Sequence of chain 1.N:
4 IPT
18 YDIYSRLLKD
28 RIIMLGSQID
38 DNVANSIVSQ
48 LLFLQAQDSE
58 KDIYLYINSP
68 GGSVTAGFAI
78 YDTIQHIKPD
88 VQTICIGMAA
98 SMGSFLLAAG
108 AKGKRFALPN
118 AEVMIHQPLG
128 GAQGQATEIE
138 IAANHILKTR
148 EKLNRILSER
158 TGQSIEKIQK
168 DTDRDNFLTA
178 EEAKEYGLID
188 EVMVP

Sequence of chain 1.M:
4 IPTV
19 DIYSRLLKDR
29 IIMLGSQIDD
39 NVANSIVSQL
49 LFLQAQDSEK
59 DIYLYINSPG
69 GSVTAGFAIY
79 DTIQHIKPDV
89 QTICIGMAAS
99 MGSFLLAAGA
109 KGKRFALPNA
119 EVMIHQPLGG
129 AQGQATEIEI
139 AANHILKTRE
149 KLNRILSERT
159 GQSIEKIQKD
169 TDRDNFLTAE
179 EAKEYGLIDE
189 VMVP

A protein and the small-molecule ligand that binds it are described below.
Small molecule (SMILES): C[C@@H]1C[C@H]2C(=O)OC[C@H](NC(=O)[C@H](Cc3ccccc3)NC(=O)Nc3ccccc3)C(=O)N3CCC[C@H]3C(=O)N3CCCC[C@H]3C(=O)N[C@@H](C)C(=O)N2C1

Binding-site contacts:
Ligand atom O contacts residue LEU49 of chain 1.N at 3.6 Å.
Ligand atom CZ contacts residue LEU115 of chain 1.M at 3.9 Å (hydrophobic).
Ligand atom CA contacts residue TYR61 of chain 1.M at 3.4 Å (hydrophobic).
Ligand atom C contacts residue TYR63 of chain 1.M at 3.4 Å (hydrophobic).
Ligand atom CB contacts residue MET190 of chain 1.M at 3.5 Å (hydrophobic).
Ligand atom CE2 contacts residue THR80 of chain 1.N at 3.6 Å.
Ligand atom C5 contacts residue ALA53 of chain 1.N at 3.7 Å (hydrophobic).
Ligand atom CD2 contacts residue HIS83 of chain 1.N at 3.8 Å.
Ligand atom N contacts residue TYR63 of chain 1.M at 3.1 Å (h-bond).
Ligand atom O contacts residue TYR61 of chain 1.M at 3.8 Å.
Ligand atom CE contacts residue ILE29 of chain 1.M at 3.6 Å (hydrophobic).
Ligand atom O contacts residue GLN89 of chain 1.M at 3.5 Å (h-bond).
Ligand atom CB contacts residue ILE91 of chain 1.M at 3.5 Å (hydrophobic).
Ligand atom CA contacts residue GLN89 of chain 1.M at 3.6 Å.
Ligand atom CB contacts residue TYR61 of chain 1.M at 3.5 Å (hydrophobic).
Ligand atom N contacts residue TYR61 of chain 1.M at 3.9 Å.
Ligand atom N contacts residue TYR63 of chain 1.M at 2.8 Å (h-bond).
Ligand atom CE contacts residue TYR61 of chain 1.M at 3.8 Å (hydrophobic).
Ligand atom CE1 contacts residue ILE93 of chain 1.M at 3.6 Å (hydrophobic).
Ligand atom C contacts residue TYR63 of chain 1.M at 3.6 Å (hydrophobic).
Ligand atom CZ contacts residue ILE93 of chain 1.M at 3.7 Å (hydrophobic).
Ligand atom C4 contacts residue ASP27 of chain 1.M at 3.7 Å.
Ligand atom CE2 contacts residue LEU115 of chain 1.M at 3.9 Å (hydrophobic).
Ligand atom C2 contacts residue ILE29 of chain 1.M at 3.5 Å (hydrophobic).
Ligand atom O contacts residue TYR63 of chain 1.M at 2.6 Å (h-bond).
Ligand atom C1 contacts residue ILE29 of chain 1.M at 3.8 Å (hydrophobic).
Ligand atom CE contacts residue ASP27 of chain 1.M at 3.3 Å.
Ligand atom CB contacts residue GLN89 of chain 1.M at 3.1 Å.
Ligand atom C2 contacts residue LEU49 of chain 1.N at 3.6 Å (hydrophobic).
Ligand atom C contacts residue TYR61 of chain 1.M at 3.5 Å (hydrophobic).
Ligand atom C4 contacts residue ALA53 of chain 1.N at 3.4 Å (hydrophobic).
Ligand atom C contacts residue LEU49 of chain 1.N at 3.8 Å (hydrophobic).
Ligand atom CD contacts residue PHE113 of chain 1.M at 3.5 Å (hydrophobic).
Ligand atom CE1 contacts residue LEU49 of chain 1.N at 3.8 Å (hydrophobic).
Ligand atom N contacts residue LEU49 of chain 1.N at 3.9 Å.
Ligand atom CZ contacts residue THR80 of chain 1.N at 3.6 Å.
Ligand atom O contacts residue TYR61 of chain 1.M at 3.9 Å.
Ligand atom CD contacts residue TYR63 of chain 1.M at 3.5 Å (hydrophobic).
Ligand atom CB contacts residue TYR61 of chain 1.M at 3.8 Å (hydrophobic).
Ligand atom CD1 contacts residue TYR63 of chain 1.M at 3.8 Å (hydrophobic).